Sequence of chain 1.A:
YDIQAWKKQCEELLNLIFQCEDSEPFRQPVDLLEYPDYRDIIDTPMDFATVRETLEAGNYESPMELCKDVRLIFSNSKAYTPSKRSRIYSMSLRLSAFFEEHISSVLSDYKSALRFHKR

Binding-site contacts:
Ligand atom O9 contacts residue ILE112 of chain 1.A at 4.1 Å.
Ligand atom C4 contacts residue TYR104 of chain 1.A at 4.3 Å (hydrophobic).
Ligand atom C12 contacts residue SER101 of chain 1.A at 3.5 Å.
Ligand atom C12 contacts residue TYR104 of chain 1.A at 4.2 Å (hydrophobic).
Ligand atom C13 contacts residue TYR104 of chain 1.A at 4.1 Å (hydrophobic).
Ligand atom O3 contacts residue PRO106 of chain 1.A at 4.2 Å.
Ligand atom C13 contacts residue SER101 of chain 1.A at 3.9 Å.
Ligand atom C4 contacts residue PRO106 of chain 1.A at 3.2 Å (hydrophobic).
Ligand atom O3 contacts residue ILE112 of chain 1.A at 4.3 Å.
Ligand atom C13 contacts residue THR105 of chain 1.A at 4.0 Å.
Ligand atom C11 contacts residue VAL54 of chain 1.A at 3.7 Å (hydrophobic).
Ligand atom C7 contacts residue ILE112 of chain 1.A at 3.9 Å (hydrophobic).
Ligand atom O1 contacts residue PRO106 of chain 1.A at 4.0 Å.
Ligand atom C8 contacts residue TYR104 of chain 1.A at 3.9 Å (hydrophobic).
Ligand atom C5 contacts residue TYR104 of chain 1.A at 3.8 Å (hydrophobic).
Ligand atom C2 contacts residue SER110 of chain 1.A at 4.1 Å.
Ligand atom C6 contacts residue TYR104 of chain 1.A at 3.6 Å (hydrophobic).
Ligand atom C4 contacts residue THR105 of chain 1.A at 3.6 Å.
Ligand atom C6 contacts residue TYR59 of chain 1.A at 4.0 Å (hydrophobic).
Ligand atom C2 contacts residue THR105 of chain 1.A at 4.4 Å.
Ligand atom C12 contacts residue ILE112 of chain 1.A at 3.5 Å (hydrophobic).
Ligand atom C5 contacts residue THR105 of chain 1.A at 4.2 Å.
Ligand atom C5 contacts residue ILE112 of chain 1.A at 4.1 Å (hydrophobic).
Ligand atom C11 contacts residue PHE50 of chain 1.A at 3.5 Å (hydrophobic).
Ligand atom C11 contacts residue PRO49 of chain 1.A at 3.3 Å (hydrophobic).
Ligand atom C7 contacts residue TYR59 of chain 1.A at 4.0 Å (hydrophobic).
Ligand atom C10 contacts residue VAL54 of chain 1.A at 3.5 Å (hydrophobic).
Ligand atom O3 contacts residue SER110 of chain 1.A at 3.2 Å.
Ligand atom O1 contacts residue TYR59 of chain 1.A at 4.3 Å.
Ligand atom C8 contacts residue ILE112 of chain 1.A at 3.6 Å (hydrophobic).
Ligand atom C7 contacts residue TYR104 of chain 1.A at 3.7 Å (hydrophobic).
Ligand atom C11 contacts residue ILE112 of chain 1.A at 4.2 Å (hydrophobic).
Ligand atom C13 contacts residue TYR113 of chain 1.A at 4.4 Å (hydrophobic).
Ligand atom C13 contacts residue ILE112 of chain 1.A at 3.9 Å (hydrophobic).
Ligand atom O3 contacts residue THR105 of chain 1.A at 4.4 Å.
Ligand atom O9 contacts residue VAL54 of chain 1.A at 4.3 Å.
Ligand atom C2 contacts residue PRO106 of chain 1.A at 3.7 Å (hydrophobic).
Ligand atom C4 contacts residue SER110 of chain 1.A at 4.1 Å.
Ligand atom O9 contacts residue TYR62 of chain 1.A at 4.4 Å.
Ligand atom C6 contacts residue ILE112 of chain 1.A at 3.8 Å (hydrophobic).

This protein binds this small molecule.
Small molecule (SMILES): CCOc1ccc(CC(=O)O)cc1